A small-molecule ligand and the protein it binds are described below.
Small molecule (SMILES): CC(=O)N[C@@H]1[C@@H](O)[C@H](O)[C@@H](CO)O[C@H]1O

Sequence of chain 1.D:
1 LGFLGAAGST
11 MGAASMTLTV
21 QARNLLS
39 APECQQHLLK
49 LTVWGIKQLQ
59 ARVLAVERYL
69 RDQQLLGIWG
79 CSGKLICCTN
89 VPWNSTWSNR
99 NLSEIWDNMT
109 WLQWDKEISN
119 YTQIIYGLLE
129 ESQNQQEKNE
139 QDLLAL

Binding-site contacts:
Ligand atom C4 contacts residue ASN92 of chain 1.D at 4.2 Å.
Ligand atom C4 contacts residue THR94 of chain 1.D at 4.1 Å.
Ligand atom C8 contacts residue ASN92 of chain 1.D at 4.4 Å.
Ligand atom N2 contacts residue THR94 of chain 1.D at 3.9 Å.
Ligand atom O5 contacts residue ASN92 of chain 1.D at 2.4 Å (h-bond).
Ligand atom C7 contacts residue THR94 of chain 1.D at 3.6 Å.
Ligand atom N2 contacts residue ASN92 of chain 1.D at 2.9 Å (h-bond).
Ligand atom C1 contacts residue ASN92 of chain 1.D at 1.4 Å.
Ligand atom O5 contacts residue THR94 of chain 1.D at 4.1 Å.
Ligand atom C5 contacts residue ASN92 of chain 1.D at 3.7 Å.
Ligand atom C3 contacts residue ASN92 of chain 1.D at 3.8 Å.
Ligand atom C7 contacts residue ASN92 of chain 1.D at 4.0 Å.
Ligand atom C8 contacts residue ILE122 of chain 1.D at 4.3 Å (hydrophobic).
Ligand atom C8 contacts residue THR94 of chain 1.D at 3.7 Å.
Ligand atom C2 contacts residue ASN92 of chain 1.D at 2.5 Å.
Ligand atom C2 contacts residue THR94 of chain 1.D at 3.2 Å.
Ligand atom O3 contacts residue THR94 of chain 1.D at 3.9 Å.
Ligand atom O7 contacts residue THR94 of chain 1.D at 3.4 Å.
Ligand atom C8 contacts residue TRP95 of chain 1.D at 3.3 Å (hydrophobic).
Ligand atom C3 contacts residue THR94 of chain 1.D at 3.9 Å.
Ligand atom C1 contacts residue THR94 of chain 1.D at 4.0 Å.